Sequence of chain 1.A:
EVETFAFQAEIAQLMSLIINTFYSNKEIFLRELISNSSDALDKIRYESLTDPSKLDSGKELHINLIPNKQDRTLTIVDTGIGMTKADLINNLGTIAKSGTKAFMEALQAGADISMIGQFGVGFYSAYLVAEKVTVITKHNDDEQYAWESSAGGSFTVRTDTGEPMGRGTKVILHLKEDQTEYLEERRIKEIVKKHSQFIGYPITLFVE

Binding-site contacts:
Ligand atom C12 contacts residue PHE138 of chain 1.A at 4.1 Å (hydrophobic).
Ligand atom N9 contacts residue THR184 of chain 1.A at 3.7 Å.
Ligand atom C5 contacts residue THR184 of chain 1.A at 4.2 Å.
Ligand atom C3 contacts residue ALA55 of chain 1.A at 3.6 Å (hydrophobic).
Ligand atom N4 contacts residue MET98 of chain 1.A at 4.5 Å.
Ligand atom N4 contacts residue GLY97 of chain 1.A at 4.4 Å.
Ligand atom C12 contacts residue ASN51 of chain 1.A at 3.8 Å.
Ligand atom N7 contacts residue SER52 of chain 1.A at 4.5 Å.
Ligand atom C2 contacts residue ASN51 of chain 1.A at 4.2 Å.
Ligand atom C8 contacts residue THR184 of chain 1.A at 4.2 Å.
Ligand atom C3 contacts residue ASN51 of chain 1.A at 4.2 Å.
Ligand atom N7 contacts residue ASN51 of chain 1.A at 3.4 Å.
Ligand atom C5 contacts residue MET98 of chain 1.A at 3.8 Å (hydrophobic).
Ligand atom N9 contacts residue SER52 of chain 1.A at 3.8 Å.
Ligand atom C11 contacts residue THR109 of chain 1.A at 3.8 Å.
Ligand atom C11 contacts residue MET98 of chain 1.A at 3.6 Å (hydrophobic).
Ligand atom C2 contacts residue MET98 of chain 1.A at 4.2 Å (hydrophobic).
Ligand atom N9 contacts residue ALA55 of chain 1.A at 3.9 Å.
Ligand atom N9 contacts residue ASP93 of chain 1.A at 2.7 Å (salt-bridge).
Ligand atom N6 contacts residue MET98 of chain 1.A at 3.6 Å.
Ligand atom N10 contacts residue LEU107 of chain 1.A at 4.0 Å.
Ligand atom C5 contacts residue ILE96 of chain 1.A at 4.3 Å (hydrophobic).
Ligand atom C8 contacts residue ASN51 of chain 1.A at 3.9 Å.
Ligand atom C8 contacts residue VAL186 of chain 1.A at 4.5 Å (hydrophobic).
Ligand atom C5 contacts residue ALA55 of chain 1.A at 3.8 Å (hydrophobic).
Ligand atom N10 contacts residue MET98 of chain 1.A at 4.1 Å.
Ligand atom C1 contacts residue MET98 of chain 1.A at 3.9 Å (hydrophobic).
Ligand atom N4 contacts residue THR184 of chain 1.A at 3.5 Å (h-bond).
Ligand atom C8 contacts residue ASP93 of chain 1.A at 3.4 Å.
Ligand atom C5 contacts residue GLY97 of chain 1.A at 4.0 Å.
Ligand atom C3 contacts residue ASP93 of chain 1.A at 3.9 Å.
Ligand atom C3 contacts residue THR184 of chain 1.A at 3.9 Å.
Ligand atom N4 contacts residue ASP93 of chain 1.A at 4.5 Å.
Ligand atom C11 contacts residue LEU107 of chain 1.A at 2.6 Å (hydrophobic).
Ligand atom C8 contacts residue SER52 of chain 1.A at 3.5 Å.
Ligand atom C12 contacts residue THR109 of chain 1.A at 4.4 Å.
Ligand atom N4 contacts residue ALA55 of chain 1.A at 3.2 Å.
Ligand atom N9 contacts residue ASN51 of chain 1.A at 4.2 Å.

The small molecule below binds the protein below.
Small molecule (SMILES): CN(C)c1ncnc2nc[nH]c12